Sequence of chain 27.A:
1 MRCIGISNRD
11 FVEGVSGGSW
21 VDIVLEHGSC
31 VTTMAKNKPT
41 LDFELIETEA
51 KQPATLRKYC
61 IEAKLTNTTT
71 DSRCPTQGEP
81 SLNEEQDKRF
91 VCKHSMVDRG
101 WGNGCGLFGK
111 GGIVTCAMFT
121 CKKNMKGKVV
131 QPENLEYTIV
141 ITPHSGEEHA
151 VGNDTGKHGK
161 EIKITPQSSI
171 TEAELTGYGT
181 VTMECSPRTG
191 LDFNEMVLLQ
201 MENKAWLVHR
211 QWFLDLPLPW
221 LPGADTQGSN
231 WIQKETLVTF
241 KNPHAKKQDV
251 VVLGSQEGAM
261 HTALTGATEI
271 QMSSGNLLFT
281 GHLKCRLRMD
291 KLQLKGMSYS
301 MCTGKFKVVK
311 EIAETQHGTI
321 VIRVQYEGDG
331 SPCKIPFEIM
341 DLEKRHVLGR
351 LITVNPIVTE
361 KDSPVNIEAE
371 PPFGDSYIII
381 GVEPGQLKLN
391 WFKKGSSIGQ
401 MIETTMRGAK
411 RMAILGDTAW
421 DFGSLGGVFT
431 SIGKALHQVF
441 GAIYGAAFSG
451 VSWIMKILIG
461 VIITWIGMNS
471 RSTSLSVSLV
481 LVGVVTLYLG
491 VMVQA

Binding-site contacts:
Ligand atom O6 contacts residue HIS149 of chain 27.A at 3.5 Å.
Ligand atom C6 contacts residue GLY156 of chain 27.A at 3.8 Å.
Ligand atom C5 contacts residue ASN153 of chain 27.A at 3.6 Å.
Ligand atom C4 contacts residue ASN153 of chain 27.A at 4.2 Å.
Ligand atom O3 contacts residue HIS149 of chain 27.A at 4.2 Å.
Ligand atom C5 contacts residue HIS149 of chain 27.A at 4.2 Å.
Ligand atom O5 contacts residue GLY156 of chain 27.A at 4.1 Å.
Ligand atom C5 contacts residue GLY156 of chain 27.A at 4.1 Å.
Ligand atom C8 contacts residue GLY102 of chain 53.A at 3.5 Å.
Ligand atom C2 contacts residue HIS149 of chain 27.A at 3.4 Å.
Ligand atom C1 contacts residue ASN153 of chain 27.A at 1.4 Å.
Ligand atom C4 contacts residue HIS149 of chain 27.A at 3.7 Å.
Ligand atom N2 contacts residue HIS149 of chain 27.A at 4.2 Å.
Ligand atom O7 contacts residue HIS149 of chain 27.A at 3.3 Å.
Ligand atom N2 contacts residue ASN153 of chain 27.A at 3.1 Å (h-bond).
Ligand atom C7 contacts residue HIS149 of chain 27.A at 4.3 Å.
Ligand atom O5 contacts residue THR155 of chain 27.A at 3.9 Å.
Ligand atom O5 contacts residue ASN153 of chain 27.A at 2.3 Å (h-bond).
Ligand atom C5 contacts residue HIS158 of chain 27.A at 4.0 Å.
Ligand atom C8 contacts residue ASN153 of chain 27.A at 4.5 Å.
Ligand atom C1 contacts residue HIS158 of chain 27.A at 4.2 Å.
Ligand atom O6 contacts residue HIS158 of chain 27.A at 3.5 Å.
Ligand atom C3 contacts residue ASN153 of chain 27.A at 3.9 Å.
Ligand atom O5 contacts residue HIS158 of chain 27.A at 3.2 Å.
Ligand atom C2 contacts residue ASN153 of chain 27.A at 2.5 Å.
Ligand atom C7 contacts residue ASN153 of chain 27.A at 4.1 Å.
Ligand atom C1 contacts residue THR155 of chain 27.A at 3.9 Å.
Ligand atom O5 contacts residue HIS149 of chain 27.A at 3.6 Å (h-bond).
Ligand atom C1 contacts residue HIS149 of chain 27.A at 3.6 Å.
Ligand atom C6 contacts residue HIS158 of chain 27.A at 3.6 Å.
Ligand atom C3 contacts residue HIS149 of chain 27.A at 4.3 Å.

A small-molecule ligand and the protein it binds are described below.
Small molecule (SMILES): CC(=O)N[C@H]1[C@H](O[C@H]2[C@H](O)[C@@H](NC(C)=O)CO[C@@H]2CO)O[C@H](CO)[C@@H](O)[C@@H]1O

Sequence of chain 53.A:
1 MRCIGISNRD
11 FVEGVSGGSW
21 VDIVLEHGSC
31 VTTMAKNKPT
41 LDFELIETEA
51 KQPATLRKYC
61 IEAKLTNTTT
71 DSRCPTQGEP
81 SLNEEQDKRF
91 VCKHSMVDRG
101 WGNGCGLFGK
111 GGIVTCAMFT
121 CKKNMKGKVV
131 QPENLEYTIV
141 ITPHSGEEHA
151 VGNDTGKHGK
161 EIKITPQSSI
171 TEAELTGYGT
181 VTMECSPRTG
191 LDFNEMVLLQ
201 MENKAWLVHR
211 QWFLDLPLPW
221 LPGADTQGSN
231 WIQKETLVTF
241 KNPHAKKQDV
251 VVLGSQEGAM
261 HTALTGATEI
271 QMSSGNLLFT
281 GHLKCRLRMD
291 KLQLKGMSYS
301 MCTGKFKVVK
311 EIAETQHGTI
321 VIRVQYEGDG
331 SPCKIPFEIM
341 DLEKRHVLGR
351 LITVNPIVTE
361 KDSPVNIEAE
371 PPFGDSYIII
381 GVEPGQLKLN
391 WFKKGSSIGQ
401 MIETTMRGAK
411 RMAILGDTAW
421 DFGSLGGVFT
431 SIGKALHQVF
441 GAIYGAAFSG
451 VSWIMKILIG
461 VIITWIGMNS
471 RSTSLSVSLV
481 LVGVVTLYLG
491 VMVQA